This protein binds this small molecule.
Small molecule (SMILES): CC(=O)N[C@H]1[C@H](O[C@H]2[C@H](O)[C@@H](NC(C)=O)CO[C@@H]2CO)O[C@H](CO)[C@@H](O)[C@@H]1O

Sequence of chain 1.B:
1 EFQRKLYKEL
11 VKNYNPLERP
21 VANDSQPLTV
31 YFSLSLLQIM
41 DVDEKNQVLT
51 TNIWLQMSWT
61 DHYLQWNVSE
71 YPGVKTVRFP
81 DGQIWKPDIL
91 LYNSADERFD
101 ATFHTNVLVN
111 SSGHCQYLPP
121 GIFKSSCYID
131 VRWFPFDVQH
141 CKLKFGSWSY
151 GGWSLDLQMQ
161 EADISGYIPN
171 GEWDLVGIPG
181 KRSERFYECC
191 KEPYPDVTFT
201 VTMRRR

Binding-site contacts:
Ligand atom C5 contacts residue HIS114 of chain 1.B at 4.0 Å.
Ligand atom C1 contacts residue SER112 of chain 1.B at 4.5 Å.
Ligand atom C7 contacts residue SER111 of chain 1.B at 4.2 Å.
Ligand atom C1 contacts residue ASN110 of chain 1.B at 1.4 Å.
Ligand atom O6 contacts residue HIS114 of chain 1.B at 3.7 Å.
Ligand atom C2 contacts residue ASN110 of chain 1.B at 2.5 Å.
Ligand atom C8 contacts residue SER112 of chain 1.B at 4.3 Å.
Ligand atom N2 contacts residue ASN110 of chain 1.B at 2.8 Å (h-bond).
Ligand atom O7 contacts residue ASN110 of chain 1.B at 4.0 Å.
Ligand atom O5 contacts residue ASN110 of chain 1.B at 2.4 Å (h-bond).
Ligand atom C8 contacts residue SER111 of chain 1.B at 3.5 Å.
Ligand atom C7 contacts residue ASN110 of chain 1.B at 3.6 Å.
Ligand atom C5 contacts residue ASN110 of chain 1.B at 3.7 Å.
Ligand atom O5 contacts residue HIS114 of chain 1.B at 3.8 Å.
Ligand atom C7 contacts residue SER112 of chain 1.B at 3.6 Å.
Ligand atom C6 contacts residue HIS114 of chain 1.B at 3.5 Å.
Ligand atom C3 contacts residue ASN110 of chain 1.B at 3.8 Å.
Ligand atom O7 contacts residue SER112 of chain 1.B at 2.5 Å (h-bond).
Ligand atom C4 contacts residue ASN110 of chain 1.B at 4.3 Å.